Sequence of chain 1.C:
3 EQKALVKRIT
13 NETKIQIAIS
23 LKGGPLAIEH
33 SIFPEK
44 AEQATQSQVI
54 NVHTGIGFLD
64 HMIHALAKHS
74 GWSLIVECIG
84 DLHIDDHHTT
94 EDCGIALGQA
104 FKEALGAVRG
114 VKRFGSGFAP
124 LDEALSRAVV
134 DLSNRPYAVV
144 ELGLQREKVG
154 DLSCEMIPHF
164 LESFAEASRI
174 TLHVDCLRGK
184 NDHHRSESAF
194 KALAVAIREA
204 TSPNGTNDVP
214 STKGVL

A small-molecule ligand and the protein it binds are described below.
Small molecule (SMILES): O=P(O)(O)C[C@H](O)Cn1cncn1

Binding-site contacts:
Ligand atom O11 contacts residue THR215 of chain 1.U at 3.6 Å.
Ligand atom C7 contacts residue GLU190 of chain 1.G at 3.3 Å.
Ligand atom O13 contacts residue GLU190 of chain 1.G at 2.7 Å (salt-bridge).
Ligand atom O13 contacts residue HIS91 of chain 1.C at 2.8 Å (h-bond).
Ligand atom C7 contacts residue MN1 of chain 1.NA at 3.3 Å.
Ligand atom N1 contacts residue MN1 of chain 1.NA at 2.7 Å.
Ligand atom N4 contacts residue GLU94 of chain 1.C at 2.7 Å (salt-bridge).
Ligand atom P9 contacts residue LYS194 of chain 1.G at 3.8 Å.
Ligand atom O11 contacts residue SER214 of chain 1.U at 3.0 Å (h-bond).
Ligand atom O10 contacts residue LYS194 of chain 1.G at 2.9 Å (salt-bridge).
Ligand atom C5 contacts residue GLU190 of chain 1.G at 3.8 Å.
Ligand atom O10 contacts residue ARG116 of chain 1.U at 3.6 Å (salt-bridge).
Ligand atom N1 contacts residue HIS186 of chain 1.G at 3.5 Å (h-bond).
Ligand atom C3 contacts residue MN1 of chain 1.KA at 3.4 Å.
Ligand atom C8 contacts residue GLU190 of chain 1.G at 3.7 Å.
Ligand atom C3 contacts residue GLU94 of chain 1.C at 2.9 Å.
Ligand atom O11 contacts residue LYS194 of chain 1.G at 3.6 Å.
Ligand atom O13 contacts residue HIS64 of chain 1.G at 3.1 Å (h-bond).
Ligand atom C5 contacts residue GLU94 of chain 1.C at 3.8 Å.
Ligand atom N4 contacts residue HIS90 of chain 1.C at 3.2 Å (h-bond).
Ligand atom O12 contacts residue LYS216 of chain 1.U at 2.4 Å (salt-bridge).
Ligand atom N2 contacts residue MN1 of chain 1.NA at 3.8 Å.
Ligand atom N4 contacts residue HIS187 of chain 1.G at 3.0 Å (h-bond).
Ligand atom N2 contacts residue HIS91 of chain 1.C at 3.7 Å.
Ligand atom C5 contacts residue MN1 of chain 1.NA at 3.6 Å.
Ligand atom N1 contacts residue GLU190 of chain 1.G at 3.2 Å (salt-bridge).
Ligand atom O10 contacts residue ARG138 of chain 1.U at 3.6 Å.
Ligand atom C5 contacts residue HIS90 of chain 1.C at 3.3 Å.
Ligand atom O13 contacts residue MN1 of chain 1.NA at 1.9 Å.
Ligand atom C5 contacts residue HIS187 of chain 1.G at 3.4 Å.
Ligand atom O10 contacts residue LEU124 of chain 1.G at 3.7 Å.
Ligand atom C5 contacts residue MN1 of chain 1.KA at 3.5 Å.
Ligand atom O12 contacts residue SER214 of chain 1.U at 3.2 Å (h-bond).
Ligand atom O11 contacts residue ARG116 of chain 1.U at 3.2 Å (salt-bridge).
Ligand atom C5 contacts residue HIS186 of chain 1.G at 3.3 Å.
Ligand atom N1 contacts residue HIS91 of chain 1.C at 3.1 Å (h-bond).
Ligand atom C6 contacts residue HIS91 of chain 1.C at 3.8 Å.
Ligand atom P9 contacts residue SER214 of chain 1.U at 3.7 Å.
Ligand atom C8 contacts residue GLU14 of chain 1.C at 3.7 Å.
Ligand atom N4 contacts residue MN1 of chain 1.KA at 2.5 Å.

Sequence of chain 1.G:
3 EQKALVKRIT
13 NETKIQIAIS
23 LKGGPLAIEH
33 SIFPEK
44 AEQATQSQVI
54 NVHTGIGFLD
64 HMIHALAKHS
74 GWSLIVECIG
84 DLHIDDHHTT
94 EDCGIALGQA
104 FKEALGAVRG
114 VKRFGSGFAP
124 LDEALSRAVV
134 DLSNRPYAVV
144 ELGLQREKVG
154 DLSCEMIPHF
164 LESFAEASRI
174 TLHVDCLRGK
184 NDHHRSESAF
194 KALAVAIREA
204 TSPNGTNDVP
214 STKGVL

Sequence of chain 1.U:
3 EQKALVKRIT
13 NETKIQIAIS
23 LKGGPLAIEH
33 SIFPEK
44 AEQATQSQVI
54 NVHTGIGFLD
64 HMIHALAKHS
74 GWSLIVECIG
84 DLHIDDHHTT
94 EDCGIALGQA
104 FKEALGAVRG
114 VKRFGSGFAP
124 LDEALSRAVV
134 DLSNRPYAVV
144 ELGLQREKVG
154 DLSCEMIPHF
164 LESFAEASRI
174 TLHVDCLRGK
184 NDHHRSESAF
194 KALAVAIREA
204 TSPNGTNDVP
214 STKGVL